Binding-site contacts:
Ligand atom CL contacts residue MET165 of chain 1.A at 3.7 Å.
Ligand atom C15 contacts residue ASN142 of chain 1.A at 3.4 Å.
Ligand atom C18 contacts residue PHE140 of chain 1.A at 3.4 Å (hydrophobic).
Ligand atom CL contacts residue HIS41 of chain 1.A at 3.3 Å.
Ligand atom CL contacts residue ASP187 of chain 1.A at 3.3 Å.
Ligand atom C18 contacts residue LEU141 of chain 1.A at 3.6 Å (hydrophobic).
Ligand atom C7 contacts residue GLN189 of chain 1.A at 3.7 Å.
Ligand atom C10 contacts residue GLN189 of chain 1.A at 3.7 Å.
Ligand atom C20 contacts residue GLU166 of chain 1.A at 3.1 Å.
Ligand atom C11 contacts residue ASP187 of chain 1.A at 3.6 Å.
Ligand atom C10 contacts residue MET49 of chain 1.A at 3.5 Å (hydrophobic).
Ligand atom C17 contacts residue CYS145 of chain 1.A at 3.8 Å (hydrophobic).
Ligand atom O1 contacts residue MET165 of chain 1.A at 3.4 Å.
Ligand atom C18 contacts residue HIS163 of chain 1.A at 3.7 Å.
Ligand atom N3 contacts residue PHE140 of chain 1.A at 3.8 Å.
Ligand atom O contacts residue ASN142 of chain 1.A at 3.0 Å (h-bond).
Ligand atom C15 contacts residue CYS145 of chain 1.A at 3.8 Å (hydrophobic).
Ligand atom N3 contacts residue HIS163 of chain 1.A at 2.6 Å (h-bond).
Ligand atom N contacts residue ASN142 of chain 1.A at 3.7 Å.
Ligand atom C24 contacts residue ASN142 of chain 1.A at 3.8 Å.
Ligand atom O1 contacts residue GLU166 of chain 1.A at 2.8 Å (salt-bridge).
Ligand atom C13 contacts residue MET165 of chain 1.A at 3.5 Å (hydrophobic).
Ligand atom C7 contacts residue DMS1 of chain 1.D at 3.7 Å.
Ligand atom C9 contacts residue GLN189 of chain 1.A at 3.5 Å.
Ligand atom C20 contacts residue LEU141 of chain 1.A at 3.8 Å (hydrophobic).
Ligand atom C19 contacts residue LEU141 of chain 1.A at 3.7 Å (hydrophobic).
Ligand atom N3 contacts residue SER144 of chain 1.A at 3.5 Å (h-bond).
Ligand atom C19 contacts residue PHE140 of chain 1.A at 3.9 Å (hydrophobic).
Ligand atom C18 contacts residue GLU166 of chain 1.A at 3.6 Å.
Ligand atom C12 contacts residue MET165 of chain 1.A at 3.6 Å (hydrophobic).
Ligand atom C20 contacts residue ASN142 of chain 1.A at 3.8 Å.
Ligand atom C19 contacts residue ASN142 of chain 1.A at 3.8 Å.
Ligand atom C16 contacts residue ASN142 of chain 1.A at 3.7 Å.
Ligand atom C1 contacts residue ASN142 of chain 1.A at 3.6 Å.
Ligand atom C19 contacts residue GLU166 of chain 1.A at 3.6 Å.
Ligand atom C17 contacts residue HIS163 of chain 1.A at 3.1 Å.
Ligand atom C20 contacts residue PHE140 of chain 1.A at 3.5 Å (hydrophobic).
Ligand atom C23 contacts residue ASN142 of chain 1.A at 3.6 Å.
Ligand atom C2 contacts residue ASN142 of chain 1.A at 3.7 Å.
Ligand atom C3 contacts residue ASN142 of chain 1.A at 3.6 Å.

This small molecule binds to this protein.
Small molecule (SMILES): CC(=O)Nc1ccc(N(Cc2cccc(Cl)c2)C(=O)Cc2cncc3ccccc23)cn1

Sequence of chain 1.B:
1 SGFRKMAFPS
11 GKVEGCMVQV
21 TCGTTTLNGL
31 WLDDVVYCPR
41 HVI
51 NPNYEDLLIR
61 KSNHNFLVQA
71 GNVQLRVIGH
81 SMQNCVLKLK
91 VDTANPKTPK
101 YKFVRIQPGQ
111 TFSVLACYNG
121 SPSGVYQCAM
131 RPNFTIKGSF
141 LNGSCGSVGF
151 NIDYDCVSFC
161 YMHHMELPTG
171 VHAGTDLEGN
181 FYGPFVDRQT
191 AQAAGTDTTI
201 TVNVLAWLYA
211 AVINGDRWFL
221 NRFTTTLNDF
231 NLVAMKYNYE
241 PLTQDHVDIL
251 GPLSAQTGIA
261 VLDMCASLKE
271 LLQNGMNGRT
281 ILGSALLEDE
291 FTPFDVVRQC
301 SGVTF

Sequence of chain 1.A:
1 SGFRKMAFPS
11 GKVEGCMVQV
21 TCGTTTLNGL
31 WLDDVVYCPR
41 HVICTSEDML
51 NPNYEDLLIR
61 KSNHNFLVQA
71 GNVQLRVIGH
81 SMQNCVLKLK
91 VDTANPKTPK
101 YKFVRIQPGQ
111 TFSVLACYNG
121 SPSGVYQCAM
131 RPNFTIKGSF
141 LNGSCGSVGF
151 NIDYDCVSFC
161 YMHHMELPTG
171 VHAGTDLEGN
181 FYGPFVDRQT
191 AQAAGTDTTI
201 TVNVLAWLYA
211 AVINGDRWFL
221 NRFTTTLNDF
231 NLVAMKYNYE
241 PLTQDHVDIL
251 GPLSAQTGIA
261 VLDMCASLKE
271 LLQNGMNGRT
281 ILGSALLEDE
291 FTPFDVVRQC